Sequence of chain 5.C:
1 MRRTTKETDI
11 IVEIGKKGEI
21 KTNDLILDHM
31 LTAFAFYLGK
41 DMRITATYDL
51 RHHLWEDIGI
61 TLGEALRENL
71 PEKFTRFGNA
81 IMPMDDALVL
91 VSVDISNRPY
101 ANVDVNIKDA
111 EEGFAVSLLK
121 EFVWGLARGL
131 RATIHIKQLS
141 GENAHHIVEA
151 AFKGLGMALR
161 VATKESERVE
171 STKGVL

Sequence of chain 2.C:
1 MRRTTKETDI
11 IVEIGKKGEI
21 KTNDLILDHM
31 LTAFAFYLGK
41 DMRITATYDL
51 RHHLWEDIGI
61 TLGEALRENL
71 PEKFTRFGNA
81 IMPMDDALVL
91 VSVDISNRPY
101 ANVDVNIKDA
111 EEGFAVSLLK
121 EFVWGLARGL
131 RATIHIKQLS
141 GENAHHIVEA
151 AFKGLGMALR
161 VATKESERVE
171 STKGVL

A protein and the small-molecule ligand that binds it are described below.
Small molecule (SMILES): O=P(O)(O)C[C@H](O)Cn1cncn1

Sequence of chain 4.B:
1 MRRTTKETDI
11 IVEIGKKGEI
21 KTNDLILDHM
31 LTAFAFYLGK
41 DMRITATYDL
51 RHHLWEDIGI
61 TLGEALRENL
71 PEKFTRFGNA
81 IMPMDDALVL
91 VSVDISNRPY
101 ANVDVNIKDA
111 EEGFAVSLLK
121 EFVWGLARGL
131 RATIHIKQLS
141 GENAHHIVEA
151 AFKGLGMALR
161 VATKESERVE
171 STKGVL

Binding-site contacts:
Ligand atom N1 contacts residue HIS53 of chain 5.C at 3.1 Å (h-bond).
Ligand atom C3 contacts residue GLU56 of chain 5.C at 3.4 Å.
Ligand atom O13 contacts residue HIS29 of chain 4.B at 3.0 Å (h-bond).
Ligand atom C8 contacts residue GLU7 of chain 5.C at 3.6 Å.
Ligand atom C6 contacts residue GLU7 of chain 5.C at 3.6 Å.
Ligand atom O12 contacts residue ARG76 of chain 2.C at 2.7 Å (salt-bridge).
Ligand atom C5 contacts residue MN1 of chain 2.K at 3.3 Å.
Ligand atom N4 contacts residue HIS52 of chain 5.C at 3.0 Å (h-bond).
Ligand atom N1 contacts residue MET84 of chain 4.B at 3.3 Å.
Ligand atom C7 contacts residue MN1 of chain 2.J at 3.3 Å.
Ligand atom O10 contacts residue ARG76 of chain 2.C at 3.0 Å (salt-bridge).
Ligand atom O10 contacts residue LYS153 of chain 4.B at 2.7 Å (salt-bridge).
Ligand atom O13 contacts residue MN1 of chain 2.J at 2.2 Å.
Ligand atom C5 contacts residue HIS145 of chain 4.B at 3.2 Å.
Ligand atom O10 contacts residue ARG98 of chain 2.C at 3.1 Å (salt-bridge).
Ligand atom N2 contacts residue MN1 of chain 2.J at 3.3 Å.
Ligand atom C3 contacts residue MET84 of chain 4.B at 3.5 Å (hydrophobic).
Ligand atom O11 contacts residue ARG98 of chain 2.C at 2.8 Å (salt-bridge).
Ligand atom O11 contacts residue LYS173 of chain 2.C at 2.7 Å (salt-bridge).
Ligand atom C5 contacts residue MN1 of chain 2.J at 3.2 Å.
Ligand atom C5 contacts residue HIS52 of chain 5.C at 3.2 Å.
Ligand atom N4 contacts residue GLU56 of chain 5.C at 3.0 Å (salt-bridge).
Ligand atom C8 contacts residue GLU149 of chain 4.B at 3.7 Å.
Ligand atom O12 contacts residue SER171 of chain 2.C at 2.6 Å (h-bond).
Ligand atom O13 contacts residue HIS53 of chain 5.C at 3.3 Å (h-bond).
Ligand atom N1 contacts residue MN1 of chain 2.J at 2.3 Å.
Ligand atom P9 contacts residue ARG76 of chain 2.C at 3.7 Å.
Ligand atom C5 contacts residue MET84 of chain 4.B at 3.4 Å (hydrophobic).
Ligand atom N1 contacts residue GLU149 of chain 4.B at 3.3 Å (salt-bridge).
Ligand atom O13 contacts residue GLU7 of chain 5.C at 2.9 Å (salt-bridge).
Ligand atom C7 contacts residue GLU149 of chain 4.B at 3.1 Å.
Ligand atom C6 contacts residue MN1 of chain 2.J at 3.6 Å.
Ligand atom N4 contacts residue HIS146 of chain 4.B at 3.4 Å (h-bond).
Ligand atom N4 contacts residue MET84 of chain 4.B at 3.5 Å.
Ligand atom N4 contacts residue MN1 of chain 2.K at 2.3 Å.
Ligand atom O13 contacts residue GLU149 of chain 4.B at 2.8 Å (salt-bridge).
Ligand atom C7 contacts residue GLU7 of chain 5.C at 3.5 Å.
Ligand atom C3 contacts residue MN1 of chain 2.K at 3.2 Å.
Ligand atom N2 contacts residue MET84 of chain 4.B at 3.3 Å.
Ligand atom N1 contacts residue HIS145 of chain 4.B at 3.2 Å (h-bond).